Binding-site contacts:
Ligand atom O4 contacts residue HIS1120 of chain 1.A at 4.2 Å.
Ligand atom C1 contacts residue ASN1117 of chain 1.A at 1.5 Å.
Ligand atom C6 contacts residue PHE1122 of chain 1.A at 4.0 Å (hydrophobic).
Ligand atom N2 contacts residue ASN1117 of chain 1.A at 2.9 Å (h-bond).
Ligand atom C8 contacts residue GLY1118 of chain 1.A at 4.3 Å.
Ligand atom C8 contacts residue THR1119 of chain 1.A at 4.2 Å.
Ligand atom C5 contacts residue ASN1117 of chain 1.A at 3.8 Å.
Ligand atom C3 contacts residue HIS1120 of chain 1.A at 4.1 Å.
Ligand atom C3 contacts residue ASN1117 of chain 1.A at 3.8 Å.
Ligand atom C1 contacts residue HIS1120 of chain 1.A at 4.1 Å.
Ligand atom C5 contacts residue HIS1120 of chain 1.A at 3.9 Å.
Ligand atom C8 contacts residue ASN1117 of chain 1.A at 3.0 Å.
Ligand atom O5 contacts residue PHE1122 of chain 1.A at 3.5 Å.
Ligand atom O5 contacts residue ASN1117 of chain 1.A at 2.4 Å (h-bond).
Ligand atom C5 contacts residue PHE1122 of chain 1.A at 4.0 Å (hydrophobic).
Ligand atom N2 contacts residue THR1119 of chain 1.A at 4.1 Å.
Ligand atom C4 contacts residue HIS1120 of chain 1.A at 4.4 Å.
Ligand atom O7 contacts residue HIS1120 of chain 1.A at 3.8 Å.
Ligand atom C8 contacts residue HIS1120 of chain 1.A at 3.9 Å.
Ligand atom C7 contacts residue ASN1117 of chain 1.A at 3.4 Å.
Ligand atom C1 contacts residue PHE1122 of chain 1.A at 4.1 Å (hydrophobic).
Ligand atom C2 contacts residue ASN1117 of chain 1.A at 2.5 Å.
Ligand atom O7 contacts residue ASN1117 of chain 1.A at 3.5 Å (h-bond).
Ligand atom C4 contacts residue ASN1117 of chain 1.A at 4.3 Å.
Ligand atom O5 contacts residue HIS1120 of chain 1.A at 4.4 Å.
Ligand atom C7 contacts residue HIS1120 of chain 1.A at 4.2 Å.

A protein and the small-molecule ligand that binds it are described below.
Small molecule (SMILES): CC(=O)N[C@H]1[C@H](O[C@H]2[C@H](O)[C@@H](NC(C)=O)CO[C@@H]2CO)O[C@H](CO)[C@@H](O)[C@@H]1O

Sequence of chain 1.A:
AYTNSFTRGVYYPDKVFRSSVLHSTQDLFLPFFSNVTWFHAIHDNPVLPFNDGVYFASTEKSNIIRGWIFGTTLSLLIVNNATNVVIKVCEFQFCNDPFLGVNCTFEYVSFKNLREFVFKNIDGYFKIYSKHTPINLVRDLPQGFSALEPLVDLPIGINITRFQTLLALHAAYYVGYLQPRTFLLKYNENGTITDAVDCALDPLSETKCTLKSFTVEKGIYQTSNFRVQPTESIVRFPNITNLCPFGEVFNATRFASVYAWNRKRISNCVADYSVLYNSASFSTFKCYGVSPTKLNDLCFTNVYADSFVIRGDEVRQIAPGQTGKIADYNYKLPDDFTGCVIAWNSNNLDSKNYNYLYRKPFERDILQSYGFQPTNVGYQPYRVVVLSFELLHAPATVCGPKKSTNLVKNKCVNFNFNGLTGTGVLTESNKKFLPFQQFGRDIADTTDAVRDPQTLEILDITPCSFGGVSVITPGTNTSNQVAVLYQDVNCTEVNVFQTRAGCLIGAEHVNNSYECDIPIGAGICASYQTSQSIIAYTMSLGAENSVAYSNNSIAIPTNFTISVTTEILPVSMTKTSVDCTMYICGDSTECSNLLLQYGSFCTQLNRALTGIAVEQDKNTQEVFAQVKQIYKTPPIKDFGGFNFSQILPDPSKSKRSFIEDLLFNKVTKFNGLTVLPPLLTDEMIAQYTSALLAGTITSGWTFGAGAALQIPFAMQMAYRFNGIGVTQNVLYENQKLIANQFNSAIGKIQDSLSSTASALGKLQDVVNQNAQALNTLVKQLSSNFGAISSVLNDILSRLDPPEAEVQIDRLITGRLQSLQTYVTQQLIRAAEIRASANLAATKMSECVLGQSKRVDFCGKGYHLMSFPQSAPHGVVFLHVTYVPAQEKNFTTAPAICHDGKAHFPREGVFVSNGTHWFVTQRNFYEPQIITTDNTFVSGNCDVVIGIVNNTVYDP